Sequence of chain 1.A:
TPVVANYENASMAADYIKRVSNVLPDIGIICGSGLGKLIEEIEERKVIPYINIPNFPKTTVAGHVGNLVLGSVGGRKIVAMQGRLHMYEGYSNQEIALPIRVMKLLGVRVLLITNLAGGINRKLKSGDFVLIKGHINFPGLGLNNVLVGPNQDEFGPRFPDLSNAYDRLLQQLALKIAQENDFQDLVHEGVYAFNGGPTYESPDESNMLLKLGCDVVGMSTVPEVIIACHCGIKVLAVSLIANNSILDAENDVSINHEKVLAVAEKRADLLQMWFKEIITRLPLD

Sequence of chain 3.A:
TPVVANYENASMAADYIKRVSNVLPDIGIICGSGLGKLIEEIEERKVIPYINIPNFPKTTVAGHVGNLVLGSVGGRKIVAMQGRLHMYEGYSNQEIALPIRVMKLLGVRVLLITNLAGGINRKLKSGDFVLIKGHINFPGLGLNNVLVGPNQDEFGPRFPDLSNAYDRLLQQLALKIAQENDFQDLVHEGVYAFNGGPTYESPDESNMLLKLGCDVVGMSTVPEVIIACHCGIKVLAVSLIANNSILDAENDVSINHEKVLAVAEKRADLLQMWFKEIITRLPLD

This protein binds this small molecule.
Small molecule (SMILES): O=P(O)(O)O[C@H]1O[C@H](CO)[C@@H](O)[C@H]1O

Binding-site contacts:
Ligand atom C3 contacts residue TYR90 of chain 3.A at 3.7 Å (hydrophobic).
Ligand atom O4 contacts residue SER35 of chain 3.A at 3.3 Å (h-bond).
Ligand atom O2 contacts residue HIS88 of chain 3.A at 3.8 Å.
Ligand atom O3 contacts residue HIS88 of chain 3.A at 3.4 Å (h-bond).
Ligand atom P contacts residue SER35 of chain 3.A at 3.7 Å.
Ligand atom C5 contacts residue PHE161 of chain 1.A at 3.7 Å (hydrophobic).
Ligand atom C5 contacts residue TYR202 of chain 3.A at 3.5 Å (hydrophobic).
Ligand atom C4 contacts residue PHE161 of chain 1.A at 3.6 Å (hydrophobic).
Ligand atom P contacts residue HIS88 of chain 3.A at 3.8 Å.
Ligand atom O2P contacts residue ARG86 of chain 3.A at 3.8 Å.
Ligand atom P contacts residue LEU118 of chain 3.A at 3.9 Å.
Ligand atom O3P contacts residue LEU118 of chain 3.A at 2.7 Å (h-bond).
Ligand atom O2P contacts residue SER222 of chain 3.A at 2.6 Å (h-bond).
Ligand atom O3 contacts residue PHE161 of chain 1.A at 3.5 Å.
Ligand atom O5 contacts residue VAL262 of chain 3.A at 3.7 Å.
Ligand atom C5 contacts residue CYT1 of chain 3.B at 3.9 Å.
Ligand atom O5 contacts residue HIS259 of chain 3.A at 2.9 Å (h-bond).
Ligand atom O1P contacts residue SER35 of chain 3.A at 3.9 Å.
Ligand atom C4 contacts residue SER35 of chain 3.A at 3.8 Å.
Ligand atom O5 contacts residue CYT1 of chain 3.B at 3.9 Å.
Ligand atom O2P contacts residue ASN117 of chain 3.A at 3.2 Å.
Ligand atom C4 contacts residue HIS259 of chain 3.A at 3.9 Å.
Ligand atom C3 contacts residue PHE161 of chain 1.A at 3.5 Å (hydrophobic).
Ligand atom C1 contacts residue SER35 of chain 3.A at 3.7 Å.
Ligand atom P contacts residue ARG86 of chain 3.A at 3.7 Å.
Ligand atom O1 contacts residue SER35 of chain 3.A at 2.9 Å (h-bond).
Ligand atom O1P contacts residue ARG86 of chain 3.A at 3.0 Å (salt-bridge).
Ligand atom O3P contacts residue GLY34 of chain 3.A at 3.3 Å.
Ligand atom O1P contacts residue HIS88 of chain 3.A at 2.8 Å (h-bond).
Ligand atom O1 contacts residue HIS88 of chain 3.A at 3.8 Å.
Ligand atom O3P contacts residue ASN117 of chain 3.A at 3.2 Å.
Ligand atom O2P contacts residue LEU118 of chain 3.A at 3.8 Å.
Ligand atom C5 contacts residue HIS259 of chain 3.A at 3.8 Å.
Ligand atom O2 contacts residue SER222 of chain 3.A at 3.8 Å.
Ligand atom O3 contacts residue TYR90 of chain 3.A at 2.6 Å (h-bond).
Ligand atom O2 contacts residue MET221 of chain 3.A at 3.4 Å.
Ligand atom P contacts residue SER222 of chain 3.A at 3.8 Å.
Ligand atom C1 contacts residue LEU118 of chain 3.A at 3.5 Å (hydrophobic).
Ligand atom O5 contacts residue TYR202 of chain 3.A at 2.8 Å (h-bond).
Ligand atom O3P contacts residue SER35 of chain 3.A at 3.0 Å (h-bond).